Binding-site contacts:
Ligand atom C contacts residue ARG95 of chain 1.C at 3.4 Å.
Ligand atom CB contacts residue TYR61 of chain 1.C at 3.5 Å (hydrophobic).
Ligand atom O contacts residue ARG95 of chain 1.C at 2.7 Å (salt-bridge).
Ligand atom N contacts residue TYR215 of chain 1.C at 3.8 Å.
Ligand atom N contacts residue TYR61 of chain 1.C at 3.9 Å.
Ligand atom N contacts residue GLU189 of chain 1.C at 2.6 Å (salt-bridge).
Ligand atom CD contacts residue GLU189 of chain 1.C at 3.9 Å.
Ligand atom C contacts residue ALA141 of chain 1.C at 3.6 Å (hydrophobic).
Ligand atom CD contacts residue THR142 of chain 1.C at 3.2 Å.
Ligand atom OXT contacts residue TYR61 of chain 1.C at 3.3 Å.
Ligand atom O contacts residue LEU89 of chain 1.C at 3.7 Å.
Ligand atom CG contacts residue GLU189 of chain 1.C at 3.6 Å.
Ligand atom C contacts residue PRO88 of chain 1.C at 4.3 Å (hydrophobic).
Ligand atom OE1 contacts residue GLU189 of chain 1.C at 4.3 Å.
Ligand atom OE1 contacts residue GLY140 of chain 1.C at 3.6 Å.
Ligand atom N contacts residue THR90 of chain 1.C at 3.0 Å (h-bond).
Ligand atom OXT contacts residue ARG95 of chain 1.C at 2.6 Å (salt-bridge).
Ligand atom O contacts residue TYR61 of chain 1.C at 3.5 Å.
Ligand atom OE1 contacts residue ALA141 of chain 1.C at 3.1 Å (h-bond).
Ligand atom CB contacts residue GLY140 of chain 1.C at 4.4 Å.
Ligand atom O contacts residue PRO88 of chain 1.C at 3.7 Å.
Ligand atom C contacts residue GLY140 of chain 1.C at 4.4 Å.
Ligand atom N contacts residue PRO88 of chain 1.C at 2.9 Å (h-bond).
Ligand atom OXT contacts residue ALA141 of chain 1.C at 2.7 Å (h-bond).
Ligand atom C contacts residue THR90 of chain 1.C at 3.6 Å.
Ligand atom CB contacts residue GLU189 of chain 1.C at 4.1 Å.
Ligand atom O contacts residue THR90 of chain 1.C at 2.9 Å (h-bond).
Ligand atom OE1 contacts residue THR142 of chain 1.C at 2.9 Å (h-bond).
Ligand atom C contacts residue TYR61 of chain 1.C at 3.5 Å (hydrophobic).
Ligand atom CA contacts residue PRO88 of chain 1.C at 4.1 Å (hydrophobic).
Ligand atom CA contacts residue TYR61 of chain 1.C at 4.0 Å (hydrophobic).
Ligand atom CB contacts residue ALA141 of chain 1.C at 4.3 Å (hydrophobic).
Ligand atom OXT contacts residue GLY140 of chain 1.C at 3.3 Å.
Ligand atom CA contacts residue THR90 of chain 1.C at 3.4 Å.
Ligand atom CD contacts residue ALA141 of chain 1.C at 4.3 Å (hydrophobic).
Ligand atom CA contacts residue GLU189 of chain 1.C at 3.4 Å.
Ligand atom OE2 contacts residue GLU189 of chain 1.C at 3.6 Å.
Ligand atom OE2 contacts residue THR142 of chain 1.C at 2.6 Å (h-bond).
Ligand atom O contacts residue ALA141 of chain 1.C at 4.2 Å.
Ligand atom CA contacts residue ALA141 of chain 1.C at 4.0 Å (hydrophobic).

Sequence of chain 1.C:
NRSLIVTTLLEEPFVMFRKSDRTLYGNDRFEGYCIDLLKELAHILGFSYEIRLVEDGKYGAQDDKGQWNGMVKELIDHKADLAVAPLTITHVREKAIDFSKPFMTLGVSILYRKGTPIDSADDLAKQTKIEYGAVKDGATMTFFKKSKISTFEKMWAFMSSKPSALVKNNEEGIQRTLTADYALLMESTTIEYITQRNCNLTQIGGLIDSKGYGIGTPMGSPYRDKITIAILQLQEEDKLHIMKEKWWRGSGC

This small molecule binds to this protein.
Small molecule (SMILES): N[C@@H](CCC(=O)O)C(=O)O